Sequence of chain 1.C:
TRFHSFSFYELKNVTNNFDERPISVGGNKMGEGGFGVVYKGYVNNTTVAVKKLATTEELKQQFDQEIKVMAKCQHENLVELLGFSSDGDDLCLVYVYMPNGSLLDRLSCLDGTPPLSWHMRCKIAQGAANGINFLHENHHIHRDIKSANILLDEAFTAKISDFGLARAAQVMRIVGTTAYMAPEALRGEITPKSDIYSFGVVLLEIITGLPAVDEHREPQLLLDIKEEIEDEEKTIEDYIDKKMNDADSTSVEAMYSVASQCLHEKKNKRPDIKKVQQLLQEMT

Binding-site contacts:
Ligand atom C19 contacts residue LEU163 of chain 1.C at 3.5 Å (hydrophobic).
Ligand atom C22 contacts residue LEU163 of chain 1.C at 3.7 Å (hydrophobic).
Ligand atom N24 contacts residue ALA56 of chain 1.C at 3.3 Å.
Ligand atom N15 contacts residue SER173 of chain 1.C at 3.6 Å.
Ligand atom C18 contacts residue VAL91 of chain 1.C at 3.5 Å (hydrophobic).
Ligand atom C16 contacts residue TYR107 of chain 1.C at 3.7 Å (hydrophobic).
Ligand atom C10 contacts residue MET110 of chain 1.C at 3.7 Å (hydrophobic).
Ligand atom C29 contacts residue MET37 of chain 1.C at 3.6 Å (hydrophobic).
Ligand atom C19 contacts residue TYR107 of chain 1.C at 3.4 Å (hydrophobic).
Ligand atom N24 contacts residue MET110 of chain 1.C at 3.5 Å.
Ligand atom N8 contacts residue GLY113 of chain 1.C at 3.4 Å (h-bond).
Ligand atom C4 contacts residue PRO111 of chain 1.C at 3.6 Å (hydrophobic).
Ligand atom C18 contacts residue VAL108 of chain 1.C at 3.7 Å (hydrophobic).
Ligand atom C20 contacts residue TYR107 of chain 1.C at 3.6 Å (hydrophobic).
Ligand atom C19 contacts residue VAL91 of chain 1.C at 3.4 Å (hydrophobic).
Ligand atom N28 contacts residue MET110 of chain 1.C at 2.8 Å (h-bond).
Ligand atom O2 contacts residue PRO111 of chain 1.C at 3.0 Å (h-bond).
Ligand atom C30 contacts residue GLY113 of chain 1.C at 3.7 Å.
Ligand atom C18 contacts residue TYR107 of chain 1.C at 3.5 Å (hydrophobic).
Ligand atom C23 contacts residue LEU163 of chain 1.C at 3.5 Å (hydrophobic).
Ligand atom O9 contacts residue MET37 of chain 1.C at 3.5 Å.
Ligand atom N15 contacts residue TYR107 of chain 1.C at 3.4 Å.
Ligand atom O2 contacts residue TYR109 of chain 1.C at 3.6 Å (h-bond).
Ligand atom C20 contacts residue LEU163 of chain 1.C at 3.7 Å (hydrophobic).
Ligand atom N24 contacts residue VAL108 of chain 1.C at 3.4 Å (h-bond).
Ligand atom C18 contacts residue LEU163 of chain 1.C at 3.4 Å (hydrophobic).
Ligand atom C1 contacts residue THR125 of chain 1.C at 3.7 Å.
Ligand atom C29 contacts residue MET110 of chain 1.C at 2.9 Å (hydrophobic).
Ligand atom C6 contacts residue PRO111 of chain 1.C at 3.5 Å (hydrophobic).
Ligand atom C30 contacts residue MET37 of chain 1.C at 3.7 Å (hydrophobic).
Ligand atom C6 contacts residue GLY113 of chain 1.C at 3.6 Å.
Ligand atom F5 contacts residue GLY113 of chain 1.C at 3.7 Å.
Ligand atom F5 contacts residue ARG118 of chain 1.C at 3.3 Å.
Ligand atom N28 contacts residue TYR109 of chain 1.C at 3.7 Å.
Ligand atom N8 contacts residue MET110 of chain 1.C at 2.9 Å (h-bond).
Ligand atom C27 contacts residue MET110 of chain 1.C at 3.6 Å (hydrophobic).
Ligand atom C10 contacts residue GLY113 of chain 1.C at 3.5 Å.
Ligand atom C7 contacts residue TYR109 of chain 1.C at 3.4 Å (hydrophobic).
Ligand atom C29 contacts residue TYR109 of chain 1.C at 3.6 Å (hydrophobic).
Ligand atom C30 contacts residue MET110 of chain 1.C at 3.5 Å (hydrophobic).

This protein binds this small molecule.
Small molecule (SMILES): CC(C)(O)[C@H](F)CNC(=O)c1cnc(Nc2ccc3ncsc3c2)cc1NC1CC1